The small molecule below binds the protein below.
Small molecule (SMILES): CC(C)CN(C[C@@H](O)[C@H](Cc1ccc(F)cc1)NC(=O)O[C@H]1[C@H]2CO[C@H]3OC[C@@H]1[C@H]3C2)S(=O)(=O)c1ccc2nc(NC3CC3)sc2c1

Sequence of chain 1.A:
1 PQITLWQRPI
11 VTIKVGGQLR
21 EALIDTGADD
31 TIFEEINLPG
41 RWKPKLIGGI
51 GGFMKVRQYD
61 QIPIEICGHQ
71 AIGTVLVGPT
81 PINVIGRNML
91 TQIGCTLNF

Binding-site contacts:
Ligand atom CAS contacts residue JDV1 of chain 2.D at 1.5 Å.
Ligand atom CAY contacts residue JDV1 of chain 2.D at 0.7 Å.
Ligand atom CAX contacts residue JDV1 of chain 2.D at 0.5 Å.
Ligand atom OAK contacts residue JDV1 of chain 2.D at 1.5 Å.
Ligand atom OAV contacts residue JDV1 of chain 2.D at 0.7 Å (h-bond).
Ligand atom CAL contacts residue JDV1 of chain 2.D at 1.3 Å.
Ligand atom CBK contacts residue JDV1 of chain 2.D at 2.5 Å.
Ligand atom CBT contacts residue JDV1 of chain 2.D at 0.2 Å.
Ligand atom CAA contacts residue JDV1 of chain 2.D at 1.1 Å.
Ligand atom CAT contacts residue JDV1 of chain 2.D at 0.5 Å.
Ligand atom CBL contacts residue JDV1 of chain 2.D at 1.6 Å.
Ligand atom CBH contacts residue JDV1 of chain 2.D at 0.8 Å.
Ligand atom NAQ contacts residue JDV1 of chain 2.D at 0.9 Å (h-bond).
Ligand atom CAZ contacts residue JDV1 of chain 2.D at 0.3 Å.
Ligand atom CAD contacts residue JDV1 of chain 2.D at 1.8 Å.
Ligand atom NBE contacts residue JDV1 of chain 2.D at 0.3 Å (h-bond).
Ligand atom NBF contacts residue JDV1 of chain 2.D at 2.2 Å.
Ligand atom SBC contacts residue JDV1 of chain 2.D at 0.2 Å.
Ligand atom CAW contacts residue JDV1 of chain 2.D at 0.2 Å.
Ligand atom OBP contacts residue JDV1 of chain 2.D at 1.5 Å (h-bond).
Ligand atom CAO contacts residue JDV1 of chain 2.D at 1.6 Å.
Ligand atom CBD contacts residue JDV1 of chain 2.D at 1.1 Å.
Ligand atom CBA contacts residue JDV1 of chain 2.D at 1.0 Å.
Ligand atom CBQ contacts residue JDV1 of chain 2.D at 0.5 Å.
Ligand atom CBB contacts residue JDV1 of chain 2.D at 2.0 Å.
Ligand atom OAM contacts residue JDV1 of chain 2.D at 0.7 Å (h-bond).
Ligand atom CAF contacts residue JDV1 of chain 2.D at 0.5 Å.
Ligand atom OAI contacts residue JDV1 of chain 2.D at 0.3 Å (h-bond).
Ligand atom CAH contacts residue JDV1 of chain 2.D at 1.3 Å.
Ligand atom FBU contacts residue PRO81 of chain 1.A at 1.8 Å.
Ligand atom CAG contacts residue JDV1 of chain 2.D at 0.7 Å.
Ligand atom CBI contacts residue JDV1 of chain 2.D at 1.8 Å.
Ligand atom CAJ contacts residue JDV1 of chain 2.D at 0.3 Å.
Ligand atom SAR contacts residue JDV1 of chain 2.D at 1.6 Å (h-bond).
Ligand atom CBS contacts residue JDV1 of chain 2.D at 0.3 Å.
Ligand atom CBM contacts residue JDV1 of chain 2.D at 0.3 Å.
Ligand atom CAP contacts residue JDV1 of chain 2.D at 1.6 Å.
Ligand atom CBR contacts residue JDV1 of chain 2.D at 0.8 Å.
Ligand atom NAN contacts residue JDV1 of chain 2.D at 0.5 Å.
Ligand atom CAE contacts residue JDV1 of chain 2.D at 0.2 Å.

Sequence of chain 2.A:
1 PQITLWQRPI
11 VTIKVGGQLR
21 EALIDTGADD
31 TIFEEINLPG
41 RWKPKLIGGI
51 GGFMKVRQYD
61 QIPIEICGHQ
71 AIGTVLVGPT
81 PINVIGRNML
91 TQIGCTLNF